Sequence of chain 27.E:
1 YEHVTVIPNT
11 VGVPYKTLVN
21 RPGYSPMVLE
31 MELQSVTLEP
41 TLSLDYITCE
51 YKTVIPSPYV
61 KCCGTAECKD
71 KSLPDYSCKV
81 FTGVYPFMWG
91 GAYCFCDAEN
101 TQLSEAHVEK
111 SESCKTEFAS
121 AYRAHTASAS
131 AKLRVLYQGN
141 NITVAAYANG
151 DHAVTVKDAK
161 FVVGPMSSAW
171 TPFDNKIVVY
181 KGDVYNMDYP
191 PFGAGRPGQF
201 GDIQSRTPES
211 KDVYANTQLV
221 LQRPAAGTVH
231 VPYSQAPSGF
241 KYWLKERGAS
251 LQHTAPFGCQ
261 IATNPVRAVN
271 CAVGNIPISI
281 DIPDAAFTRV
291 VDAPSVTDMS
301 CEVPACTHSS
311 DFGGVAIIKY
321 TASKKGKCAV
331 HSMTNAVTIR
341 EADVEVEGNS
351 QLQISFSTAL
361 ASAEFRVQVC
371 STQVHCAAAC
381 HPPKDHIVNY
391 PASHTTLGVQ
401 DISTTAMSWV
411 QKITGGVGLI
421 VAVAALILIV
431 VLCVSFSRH

Binding-site contacts:
Ligand atom C5 contacts residue ASN259 of chain 27.F at 3.7 Å.
Ligand atom C4 contacts residue ASN259 of chain 27.F at 4.2 Å.
Ligand atom C7 contacts residue ASN259 of chain 27.F at 3.1 Å.
Ligand atom C1 contacts residue ASN259 of chain 27.F at 1.4 Å.
Ligand atom O6 contacts residue LYS115 of chain 27.E at 4.4 Å.
Ligand atom O6 contacts residue THR116 of chain 27.E at 3.5 Å.
Ligand atom O7 contacts residue LYS181 of chain 27.E at 3.9 Å.
Ligand atom O5 contacts residue THR116 of chain 27.E at 4.0 Å.
Ligand atom C8 contacts residue ASN259 of chain 27.F at 4.4 Å.
Ligand atom C8 contacts residue LYS181 of chain 27.E at 4.1 Å.
Ligand atom C3 contacts residue ASN259 of chain 27.F at 3.8 Å.
Ligand atom C2 contacts residue ASN259 of chain 27.F at 2.4 Å.
Ligand atom O7 contacts residue ASN259 of chain 27.F at 2.9 Å (h-bond).
Ligand atom N2 contacts residue ASN259 of chain 27.F at 2.9 Å (h-bond).
Ligand atom O5 contacts residue ASN259 of chain 27.F at 2.4 Å (h-bond).

The protein below binds the small molecule below.
Small molecule (SMILES): CC(=O)N[C@@H]1[C@@H](O)[C@H](O)[C@@H](CO)O[C@H]1O

Sequence of chain 27.F:
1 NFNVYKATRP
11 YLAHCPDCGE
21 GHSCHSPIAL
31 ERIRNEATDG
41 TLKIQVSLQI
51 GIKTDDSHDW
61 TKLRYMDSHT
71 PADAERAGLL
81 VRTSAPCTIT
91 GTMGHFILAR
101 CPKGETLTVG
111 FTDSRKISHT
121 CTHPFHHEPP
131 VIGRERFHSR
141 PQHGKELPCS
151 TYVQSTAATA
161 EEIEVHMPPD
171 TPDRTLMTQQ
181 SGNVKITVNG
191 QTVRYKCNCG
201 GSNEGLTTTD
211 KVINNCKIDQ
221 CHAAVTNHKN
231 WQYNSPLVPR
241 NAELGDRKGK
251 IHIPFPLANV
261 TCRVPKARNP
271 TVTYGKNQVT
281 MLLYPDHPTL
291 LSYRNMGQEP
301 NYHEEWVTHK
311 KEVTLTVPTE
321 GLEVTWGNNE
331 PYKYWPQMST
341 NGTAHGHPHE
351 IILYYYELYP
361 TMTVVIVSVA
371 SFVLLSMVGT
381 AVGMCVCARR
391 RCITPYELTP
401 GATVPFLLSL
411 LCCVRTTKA